Binding-site contacts:
Ligand atom C1 contacts residue ALA54 of chain 1.P at 3.7 Å (hydrophobic).
Ligand atom C8 contacts residue TRP108 of chain 1.O at 3.9 Å (hydrophobic).
Ligand atom O3 contacts residue SER61 of chain 1.P at 2.6 Å (h-bond).
Ligand atom C2 contacts residue ARG51 of chain 1.P at 3.6 Å.
Ligand atom C8 contacts residue ALA53 of chain 1.P at 3.4 Å (hydrophobic).
Ligand atom C2 contacts residue ASN126 of chain 1.N at 2.5 Å.
Ligand atom N2 contacts residue ASN32 of chain 1.P at 3.8 Å.
Ligand atom O4 contacts residue ALA54 of chain 1.P at 3.4 Å.
Ligand atom O5 contacts residue ALA54 of chain 1.P at 3.5 Å.
Ligand atom C5 contacts residue ASN126 of chain 1.N at 3.7 Å.
Ligand atom N2 contacts residue ARG51 of chain 1.P at 2.9 Å (salt-bridge).
Ligand atom C1 contacts residue ASN126 of chain 1.N at 1.5 Å.
Ligand atom O6 contacts residue ALA54 of chain 1.P at 3.2 Å.
Ligand atom C3 contacts residue ARG51 of chain 1.P at 3.5 Å.
Ligand atom C1 contacts residue ARG51 of chain 1.P at 3.8 Å.
Ligand atom O2 contacts residue SER61 of chain 1.P at 3.0 Å (h-bond).
Ligand atom O7 contacts residue ALA54 of chain 1.P at 3.8 Å.
Ligand atom C6 contacts residue ALA53 of chain 1.P at 3.6 Å (hydrophobic).
Ligand atom O3 contacts residue ARG51 of chain 1.P at 4.0 Å.
Ligand atom C3 contacts residue ASN126 of chain 1.N at 3.8 Å.
Ligand atom C8 contacts residue ARG51 of chain 1.P at 3.7 Å.
Ligand atom C7 contacts residue ARG51 of chain 1.P at 3.6 Å.
Ligand atom N2 contacts residue ASN126 of chain 1.N at 2.8 Å (h-bond).
Ligand atom C7 contacts residue ASN126 of chain 1.N at 3.9 Å.
Ligand atom C8 contacts residue ALA67 of chain 1.P at 3.6 Å (hydrophobic).
Ligand atom C8 contacts residue ASN32 of chain 1.P at 3.5 Å.
Ligand atom O6 contacts residue LEU55 of chain 1.P at 3.8 Å.
Ligand atom O7 contacts residue SER109 of chain 1.O at 3.6 Å (h-bond).
Ligand atom O7 contacts residue TYR50 of chain 1.P at 3.0 Å (h-bond).
Ligand atom O5 contacts residue ASN126 of chain 1.N at 2.5 Å (h-bond).
Ligand atom C5 contacts residue LEU55 of chain 1.P at 3.7 Å (hydrophobic).
Ligand atom C2 contacts residue ALA54 of chain 1.P at 3.7 Å (hydrophobic).
Ligand atom C2 contacts residue SER61 of chain 1.P at 3.8 Å.
Ligand atom O3 contacts residue ALA53 of chain 1.P at 3.5 Å (h-bond).
Ligand atom C7 contacts residue ALA53 of chain 1.P at 3.8 Å (hydrophobic).
Ligand atom C3 contacts residue SER61 of chain 1.P at 3.4 Å.
Ligand atom O6 contacts residue ALA53 of chain 1.P at 2.3 Å (h-bond).
Ligand atom O3 contacts residue ALA54 of chain 1.P at 3.8 Å.
Ligand atom C8 contacts residue GLY52 of chain 1.P at 3.7 Å.
Ligand atom O2 contacts residue LEU55 of chain 1.P at 3.6 Å.

This small molecule binds to this protein.
Small molecule (SMILES): CC(=O)N[C@H]1[C@H](O[C@H]2[C@H](O)[C@@H](NC(C)=O)CO[C@@H]2CO)O[C@H](CO)[C@@H](O[C@@H]2O[C@H](CO[C@H]3O[C@H](CO)[C@@H](O)[C@H](O)[C@@H]3O)[C@@H](O)[C@H](O[C@H]3O[C@H](CO)[C@@H](O)[C@H](O)[C@@H]3O)[C@@H]2O)[C@@H]1O

Sequence of chain 1.N:
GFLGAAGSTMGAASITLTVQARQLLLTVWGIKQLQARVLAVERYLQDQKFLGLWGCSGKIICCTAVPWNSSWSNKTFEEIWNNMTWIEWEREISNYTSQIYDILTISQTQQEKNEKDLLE

Sequence of chain 1.O:
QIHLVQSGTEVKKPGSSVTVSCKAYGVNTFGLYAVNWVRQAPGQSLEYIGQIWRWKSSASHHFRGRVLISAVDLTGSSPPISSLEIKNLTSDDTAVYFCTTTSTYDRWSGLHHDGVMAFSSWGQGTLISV

Sequence of chain 1.P:
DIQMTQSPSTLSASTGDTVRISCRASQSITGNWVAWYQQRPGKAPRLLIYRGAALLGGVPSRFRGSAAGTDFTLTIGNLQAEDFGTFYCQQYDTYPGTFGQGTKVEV